Sequence of chain 1.A:
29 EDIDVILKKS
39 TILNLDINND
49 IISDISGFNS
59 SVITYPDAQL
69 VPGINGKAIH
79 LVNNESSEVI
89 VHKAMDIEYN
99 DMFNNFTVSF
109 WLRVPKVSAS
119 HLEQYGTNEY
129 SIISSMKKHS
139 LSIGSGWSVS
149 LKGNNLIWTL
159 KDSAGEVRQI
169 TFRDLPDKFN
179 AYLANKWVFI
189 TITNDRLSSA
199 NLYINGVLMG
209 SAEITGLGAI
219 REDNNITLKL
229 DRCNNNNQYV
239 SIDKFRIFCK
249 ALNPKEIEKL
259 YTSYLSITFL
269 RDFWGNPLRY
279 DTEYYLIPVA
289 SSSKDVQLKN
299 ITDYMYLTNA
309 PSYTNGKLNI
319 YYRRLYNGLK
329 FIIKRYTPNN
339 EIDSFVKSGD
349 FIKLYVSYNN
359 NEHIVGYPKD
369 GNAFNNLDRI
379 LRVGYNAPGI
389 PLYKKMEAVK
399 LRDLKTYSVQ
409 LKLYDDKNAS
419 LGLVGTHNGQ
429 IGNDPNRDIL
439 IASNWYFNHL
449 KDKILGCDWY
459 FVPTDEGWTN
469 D

Binding-site contacts:
Ligand atom O5 contacts residue ILE362 of chain 1.A at 4.2 Å.
Ligand atom O7 contacts residue GLY382 of chain 1.A at 4.5 Å.
Ligand atom O5 contacts residue TYR353 of chain 1.A at 2.3 Å (h-bond).
Ligand atom O6 contacts residue LYS351 of chain 1.A at 3.1 Å.
Ligand atom C1 contacts residue TYR353 of chain 1.A at 3.1 Å (hydrophobic).
Ligand atom C4 contacts residue ILE362 of chain 1.A at 4.3 Å (hydrophobic).
Ligand atom C6 contacts residue LYS392 of chain 1.A at 4.3 Å.
Ligand atom C4 contacts residue TYR353 of chain 1.A at 4.5 Å (hydrophobic).
Ligand atom O1 contacts residue TYR353 of chain 1.A at 4.0 Å.
Ligand atom O7 contacts residue ILE362 of chain 1.A at 3.0 Å (h-bond).
Ligand atom C7 contacts residue ILE362 of chain 1.A at 4.1 Å (hydrophobic).
Ligand atom C8 contacts residue GLU360 of chain 1.A at 4.0 Å.
Ligand atom C5 contacts residue TYR353 of chain 1.A at 3.4 Å (hydrophobic).
Ligand atom C5 contacts residue ILE362 of chain 1.A at 4.4 Å (hydrophobic).
Ligand atom O6 contacts residue LYS392 of chain 1.A at 4.3 Å.
Ligand atom C7 contacts residue HIS361 of chain 1.A at 4.5 Å.
Ligand atom O7 contacts residue HIS361 of chain 1.A at 3.5 Å.
Ligand atom O3 contacts residue ILE362 of chain 1.A at 4.2 Å.
Ligand atom C7 contacts residue GLU360 of chain 1.A at 4.1 Å.
Ligand atom C6 contacts residue ILE362 of chain 1.A at 4.0 Å (hydrophobic).
Ligand atom O4 contacts residue LYS392 of chain 1.A at 4.2 Å.
Ligand atom O4 contacts residue ILE362 of chain 1.A at 3.2 Å.
Ligand atom C6 contacts residue LYS351 of chain 1.A at 3.2 Å.
Ligand atom C6 contacts residue TYR353 of chain 1.A at 3.2 Å (hydrophobic).
Ligand atom C2 contacts residue ILE362 of chain 1.A at 4.0 Å (hydrophobic).
Ligand atom O6 contacts residue TYR353 of chain 1.A at 4.3 Å.
Ligand atom O7 contacts residue GLU360 of chain 1.A at 4.0 Å.
Ligand atom C2 contacts residue TYR353 of chain 1.A at 3.9 Å (hydrophobic).

A small-molecule ligand and the protein it binds are described below.
Small molecule (SMILES): CC(=O)N[C@@H]1[C@@H](O)[C@@H](O)[C@@H](CO)O[C@@H]1O